Sequence of chain 13.C:
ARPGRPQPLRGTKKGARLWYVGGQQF

Sequence of chain 13.A:
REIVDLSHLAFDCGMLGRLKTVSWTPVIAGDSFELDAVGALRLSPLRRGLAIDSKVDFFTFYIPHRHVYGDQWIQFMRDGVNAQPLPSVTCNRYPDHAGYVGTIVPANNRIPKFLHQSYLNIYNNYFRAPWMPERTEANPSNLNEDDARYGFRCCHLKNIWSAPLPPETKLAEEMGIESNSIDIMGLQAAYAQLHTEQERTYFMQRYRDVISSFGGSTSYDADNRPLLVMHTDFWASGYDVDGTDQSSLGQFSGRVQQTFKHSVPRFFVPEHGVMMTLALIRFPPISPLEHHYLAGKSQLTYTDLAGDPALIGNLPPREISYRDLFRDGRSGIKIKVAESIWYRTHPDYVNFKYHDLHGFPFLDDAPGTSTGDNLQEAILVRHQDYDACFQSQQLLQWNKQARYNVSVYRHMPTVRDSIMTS

This small molecule binds to this protein.
Small molecule (SMILES): Nc1ccn([C@H]2C[C@H](O)[C@@H](COP(=O)(O)O)O2)c(=O)n1

Binding-site contacts:
Ligand atom C2' contacts residue LYS25 of chain 13.C at 3.8 Å.
Ligand atom C5' contacts residue ASP242 of chain 13.A at 4.4 Å.
Ligand atom OP2 contacts residue ASP242 of chain 13.A at 3.9 Å.